Binding-site contacts:
Ligand atom C2 contacts residue ASN234 of chain 1.B at 2.4 Å.
Ligand atom C5 contacts residue ASN234 of chain 1.B at 3.6 Å.
Ligand atom C1 contacts residue ASN234 of chain 1.B at 1.4 Å.
Ligand atom O7 contacts residue ASN234 of chain 1.B at 2.9 Å (h-bond).
Ligand atom C3 contacts residue ASN234 of chain 1.B at 3.8 Å.
Ligand atom C8 contacts residue ASN234 of chain 1.B at 3.8 Å.
Ligand atom N2 contacts residue ASN234 of chain 1.B at 2.9 Å (h-bond).
Ligand atom C8 contacts residue GLY232 of chain 1.B at 4.0 Å.
Ligand atom C4 contacts residue ASN234 of chain 1.B at 4.2 Å.
Ligand atom C7 contacts residue ASN234 of chain 1.B at 3.0 Å.
Ligand atom O5 contacts residue ASN234 of chain 1.B at 2.4 Å (h-bond).

Sequence of chain 1.B:
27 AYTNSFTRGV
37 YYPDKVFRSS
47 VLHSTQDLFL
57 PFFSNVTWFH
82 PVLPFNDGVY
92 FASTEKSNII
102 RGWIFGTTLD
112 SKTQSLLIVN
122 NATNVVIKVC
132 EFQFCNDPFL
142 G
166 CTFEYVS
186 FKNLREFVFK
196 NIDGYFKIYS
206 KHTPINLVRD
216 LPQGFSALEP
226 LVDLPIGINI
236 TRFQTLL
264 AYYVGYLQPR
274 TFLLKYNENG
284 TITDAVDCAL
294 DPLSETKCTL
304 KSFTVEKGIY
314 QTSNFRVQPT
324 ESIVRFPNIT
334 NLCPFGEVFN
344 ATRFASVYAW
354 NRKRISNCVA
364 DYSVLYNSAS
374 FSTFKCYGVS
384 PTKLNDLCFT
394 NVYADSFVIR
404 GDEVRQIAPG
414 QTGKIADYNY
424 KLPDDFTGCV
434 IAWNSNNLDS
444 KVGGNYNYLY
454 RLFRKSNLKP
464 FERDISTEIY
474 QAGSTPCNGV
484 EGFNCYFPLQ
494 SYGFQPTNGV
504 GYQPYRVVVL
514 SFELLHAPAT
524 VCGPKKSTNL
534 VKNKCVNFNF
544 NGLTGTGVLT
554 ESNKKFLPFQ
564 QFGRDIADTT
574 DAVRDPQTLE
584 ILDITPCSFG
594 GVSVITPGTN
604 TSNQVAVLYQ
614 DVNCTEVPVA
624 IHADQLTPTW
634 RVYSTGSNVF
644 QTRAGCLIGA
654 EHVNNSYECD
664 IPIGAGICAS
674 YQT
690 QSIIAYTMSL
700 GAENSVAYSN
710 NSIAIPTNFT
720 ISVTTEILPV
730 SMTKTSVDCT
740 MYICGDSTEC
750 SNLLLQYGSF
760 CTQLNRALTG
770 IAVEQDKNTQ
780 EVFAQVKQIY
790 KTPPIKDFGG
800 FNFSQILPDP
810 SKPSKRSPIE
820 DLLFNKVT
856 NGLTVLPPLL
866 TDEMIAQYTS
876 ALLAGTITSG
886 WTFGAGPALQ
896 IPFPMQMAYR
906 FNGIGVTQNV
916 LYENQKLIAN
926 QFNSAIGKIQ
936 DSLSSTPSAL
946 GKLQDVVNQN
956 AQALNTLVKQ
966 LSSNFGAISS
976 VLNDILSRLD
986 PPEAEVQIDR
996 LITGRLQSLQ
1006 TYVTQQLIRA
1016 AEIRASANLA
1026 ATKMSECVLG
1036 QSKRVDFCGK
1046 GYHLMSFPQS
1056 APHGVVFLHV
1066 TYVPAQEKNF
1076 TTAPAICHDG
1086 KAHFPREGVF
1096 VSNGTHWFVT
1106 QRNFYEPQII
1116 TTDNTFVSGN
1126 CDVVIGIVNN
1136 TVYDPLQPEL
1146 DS

The protein below binds the small molecule below.
Small molecule (SMILES): CC(=O)N[C@@H]1[C@@H](O)[C@H](O)[C@@H](CO)O[C@H]1O